Binding-site contacts:
Ligand atom C6 contacts residue GLN459 of chain 1.C at 4.3 Å.
Ligand atom O2 contacts residue GLU492 of chain 1.C at 2.7 Å (salt-bridge).
Ligand atom O3 contacts residue GLU455 of chain 1.C at 4.4 Å.
Ligand atom C5 contacts residue GLN459 of chain 1.C at 4.3 Å.
Ligand atom O4 contacts residue GLN459 of chain 1.C at 3.7 Å.
Ligand atom O2 contacts residue ARG488 of chain 1.C at 3.4 Å (salt-bridge).
Ligand atom C3 contacts residue GLU492 of chain 1.C at 3.6 Å.
Ligand atom O4 contacts residue LYS462 of chain 1.C at 2.7 Å (salt-bridge).
Ligand atom O3 contacts residue VAL458 of chain 1.C at 3.9 Å.
Ligand atom O3 contacts residue ARG488 of chain 1.C at 3.9 Å.
Ligand atom C2 contacts residue GLU492 of chain 1.C at 3.7 Å.
Ligand atom C3 contacts residue LYS462 of chain 1.C at 3.9 Å.
Ligand atom C1 contacts residue GLU492 of chain 1.C at 3.9 Å.
Ligand atom O4 contacts residue GLU455 of chain 1.C at 3.5 Å.
Ligand atom C2 contacts residue ARG488 of chain 1.C at 4.3 Å.
Ligand atom O6 contacts residue GLN459 of chain 1.C at 3.6 Å (h-bond).
Ligand atom O3 contacts residue LYS462 of chain 1.C at 3.1 Å (salt-bridge).
Ligand atom O3 contacts residue GLU492 of chain 1.C at 3.6 Å.
Ligand atom O2 contacts residue GLU492 of chain 1.C at 4.0 Å.
Ligand atom O3 contacts residue ILE480 of chain 1.C at 4.4 Å.
Ligand atom C4 contacts residue LYS462 of chain 1.C at 3.4 Å.

Sequence of chain 1.C:
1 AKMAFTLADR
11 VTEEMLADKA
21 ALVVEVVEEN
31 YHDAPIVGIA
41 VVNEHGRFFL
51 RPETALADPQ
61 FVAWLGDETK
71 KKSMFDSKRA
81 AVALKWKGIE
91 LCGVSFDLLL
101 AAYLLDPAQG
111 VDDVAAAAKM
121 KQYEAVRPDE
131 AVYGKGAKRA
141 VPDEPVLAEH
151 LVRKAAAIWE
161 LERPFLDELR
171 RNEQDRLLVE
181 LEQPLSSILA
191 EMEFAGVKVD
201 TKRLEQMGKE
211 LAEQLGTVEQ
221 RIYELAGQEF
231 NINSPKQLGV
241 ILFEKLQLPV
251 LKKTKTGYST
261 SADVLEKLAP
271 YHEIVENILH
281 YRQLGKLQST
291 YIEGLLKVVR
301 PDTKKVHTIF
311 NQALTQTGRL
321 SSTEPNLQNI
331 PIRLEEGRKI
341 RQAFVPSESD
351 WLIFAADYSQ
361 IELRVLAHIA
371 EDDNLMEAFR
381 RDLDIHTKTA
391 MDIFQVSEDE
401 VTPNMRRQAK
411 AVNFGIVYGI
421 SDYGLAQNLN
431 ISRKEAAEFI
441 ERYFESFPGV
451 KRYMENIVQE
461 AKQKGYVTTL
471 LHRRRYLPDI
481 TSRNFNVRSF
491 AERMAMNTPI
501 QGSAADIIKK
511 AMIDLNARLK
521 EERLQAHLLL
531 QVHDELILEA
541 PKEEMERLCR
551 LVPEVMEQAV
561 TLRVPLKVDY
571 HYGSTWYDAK

A small-molecule ligand and the protein it binds are described below.
Small molecule (SMILES): OC[C@H]1O[C@@](CO)(O[C@H]2O[C@H](CO)[C@@H](O)[C@H](O)[C@H]2O)[C@@H](O)[C@@H]1O